Sequence of chain 1.E:
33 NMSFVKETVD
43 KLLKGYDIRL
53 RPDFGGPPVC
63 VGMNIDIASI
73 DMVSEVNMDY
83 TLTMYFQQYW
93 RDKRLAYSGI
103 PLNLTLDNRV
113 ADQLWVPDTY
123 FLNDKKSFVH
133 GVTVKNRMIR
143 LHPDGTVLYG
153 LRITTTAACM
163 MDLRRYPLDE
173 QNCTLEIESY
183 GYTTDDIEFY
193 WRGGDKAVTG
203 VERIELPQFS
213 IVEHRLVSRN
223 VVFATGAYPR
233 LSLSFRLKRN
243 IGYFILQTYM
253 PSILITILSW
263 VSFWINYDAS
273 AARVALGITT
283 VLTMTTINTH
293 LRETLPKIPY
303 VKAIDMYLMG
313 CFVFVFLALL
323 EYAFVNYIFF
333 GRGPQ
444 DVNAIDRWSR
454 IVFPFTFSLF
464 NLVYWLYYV

Binding-site contacts:
Ligand atom O7 contacts residue ASN105 of chain 1.E at 3.7 Å.
Ligand atom C2 contacts residue ASN105 of chain 1.E at 2.5 Å.
Ligand atom C4 contacts residue ASN105 of chain 1.E at 4.2 Å.
Ligand atom O5 contacts residue HIS144 of chain 1.E at 3.3 Å (h-bond).
Ligand atom O6 contacts residue HIS144 of chain 1.E at 4.2 Å.
Ligand atom C8 contacts residue ARG194 of chain 1.E at 4.3 Å.
Ligand atom C1 contacts residue HIS144 of chain 1.E at 3.8 Å.
Ligand atom C1 contacts residue ASN105 of chain 1.E at 1.4 Å.
Ligand atom C6 contacts residue HIS144 of chain 1.E at 3.9 Å.
Ligand atom C5 contacts residue HIS144 of chain 1.E at 4.0 Å.
Ligand atom C5 contacts residue ASN105 of chain 1.E at 3.6 Å.
Ligand atom N2 contacts residue ASN105 of chain 1.E at 2.9 Å (h-bond).
Ligand atom C3 contacts residue ASN105 of chain 1.E at 3.8 Å.
Ligand atom C7 contacts residue ASN105 of chain 1.E at 3.5 Å.
Ligand atom C8 contacts residue PRO103 of chain 1.E at 3.5 Å (hydrophobic).
Ligand atom O5 contacts residue ASN105 of chain 1.E at 2.3 Å (h-bond).
Ligand atom C8 contacts residue LEU104 of chain 1.E at 4.4 Å (hydrophobic).

The protein below binds the small molecule below.
Small molecule (SMILES): CC(=O)N[C@H]1[C@H](O[C@H]2[C@H](O)[C@@H](NC(C)=O)CO[C@@H]2CO)O[C@H](CO)[C@@H](O)[C@@H]1O